Binding-site contacts:
Ligand atom C6 contacts residue TYR156 of chain 1.B at 4.0 Å (hydrophobic).
Ligand atom C6 contacts residue PRO155 of chain 1.B at 3.7 Å (hydrophobic).
Ligand atom C1 contacts residue ASP15 of chain 1.B at 3.6 Å.
Ligand atom O4 contacts residue ARG67 of chain 1.B at 3.1 Å (salt-bridge).
Ligand atom O3 contacts residue ARG67 of chain 1.B at 3.1 Å (salt-bridge).
Ligand atom O6 contacts residue TYR156 of chain 1.B at 3.1 Å (h-bond).
Ligand atom C4 contacts residue TRP341 of chain 1.B at 3.8 Å (hydrophobic).
Ligand atom C6 contacts residue GLU154 of chain 1.B at 3.3 Å.
Ligand atom O2 contacts residue GLU112 of chain 1.B at 2.8 Å (salt-bridge).
Ligand atom O1 contacts residue ASN13 of chain 1.B at 3.2 Å (h-bond).
Ligand atom O4 contacts residue TRP63 of chain 1.B at 4.1 Å.
Ligand atom C2 contacts residue LYS16 of chain 1.B at 3.9 Å.
Ligand atom C5 contacts residue GLU154 of chain 1.B at 3.8 Å.
Ligand atom O2 contacts residue ALA64 of chain 1.B at 3.5 Å.
Ligand atom O2 contacts residue TRP63 of chain 1.B at 3.6 Å (h-bond).
Ligand atom O5 contacts residue TYR156 of chain 1.B at 3.6 Å.
Ligand atom C3 contacts residue ASP66 of chain 1.B at 3.5 Å.
Ligand atom O3 contacts residue ALA64 of chain 1.B at 3.5 Å.
Ligand atom C2 contacts residue GLU112 of chain 1.B at 3.6 Å.
Ligand atom C1 contacts residue LYS16 of chain 1.B at 4.0 Å.
Ligand atom O3 contacts residue GLU112 of chain 1.B at 3.9 Å.
Ligand atom O3 contacts residue TRP341 of chain 1.B at 3.7 Å.
Ligand atom C6 contacts residue TRP341 of chain 1.B at 3.8 Å (hydrophobic).
Ligand atom O6 contacts residue PRO155 of chain 1.B at 3.2 Å.
Ligand atom C2 contacts residue ASP66 of chain 1.B at 3.3 Å.
Ligand atom C3 contacts residue TRP63 of chain 1.B at 3.7 Å (hydrophobic).
Ligand atom C2 contacts residue TRP231 of chain 1.B at 4.0 Å (hydrophobic).
Ligand atom O4 contacts residue ARG345 of chain 1.B at 4.0 Å.
Ligand atom O3 contacts residue ASP66 of chain 1.B at 2.6 Å (salt-bridge).
Ligand atom C2 contacts residue TRP341 of chain 1.B at 4.0 Å (hydrophobic).
Ligand atom O5 contacts residue TRP341 of chain 1.B at 4.0 Å.
Ligand atom O1 contacts residue ASP15 of chain 1.B at 2.7 Å (salt-bridge).
Ligand atom O2 contacts residue MET331 of chain 1.B at 3.9 Å.
Ligand atom O6 contacts residue GLU154 of chain 1.B at 3.0 Å (salt-bridge).
Ligand atom C1 contacts residue TRP231 of chain 1.B at 3.8 Å (hydrophobic).
Ligand atom C4 contacts residue TYR156 of chain 1.B at 3.9 Å (hydrophobic).
Ligand atom O3 contacts residue TRP63 of chain 1.B at 3.7 Å.
Ligand atom O1 contacts residue LYS16 of chain 1.B at 3.4 Å (salt-bridge).
Ligand atom O2 contacts residue ASP66 of chain 1.B at 2.6 Å (salt-bridge).
Ligand atom O2 contacts residue LYS16 of chain 1.B at 2.7 Å (salt-bridge).

Sequence of chain 1.B:
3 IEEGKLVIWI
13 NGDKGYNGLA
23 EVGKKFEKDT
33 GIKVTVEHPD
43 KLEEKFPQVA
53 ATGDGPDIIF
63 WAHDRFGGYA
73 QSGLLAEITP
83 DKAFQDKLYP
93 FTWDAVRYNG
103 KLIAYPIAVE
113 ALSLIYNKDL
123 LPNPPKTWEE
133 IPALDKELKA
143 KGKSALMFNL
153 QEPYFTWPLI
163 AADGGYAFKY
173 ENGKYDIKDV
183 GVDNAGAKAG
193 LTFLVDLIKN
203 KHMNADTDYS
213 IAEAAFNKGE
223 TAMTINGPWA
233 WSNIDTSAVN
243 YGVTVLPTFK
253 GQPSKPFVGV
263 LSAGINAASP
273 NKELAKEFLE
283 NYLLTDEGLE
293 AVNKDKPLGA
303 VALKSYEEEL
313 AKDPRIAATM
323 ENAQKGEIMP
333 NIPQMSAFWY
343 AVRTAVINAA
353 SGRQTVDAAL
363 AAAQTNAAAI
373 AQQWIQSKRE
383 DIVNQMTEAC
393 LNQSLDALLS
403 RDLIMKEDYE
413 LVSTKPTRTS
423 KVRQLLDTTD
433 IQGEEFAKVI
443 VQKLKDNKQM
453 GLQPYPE

The protein below binds the small molecule below.
Small molecule (SMILES): C[C@H]1O[C@H](O)[C@H](O)[C@@H](O)[C@@H]1O[C@H]1O[C@H](CO)[C@@H](O)[C@H](O)[C@H]1O